Binding-site contacts:
Ligand atom C7 contacts residue PRO86 of chain 40.F at 4.3 Å (hydrophobic).
Ligand atom C3 contacts residue NAG1 of chain 40.K at 3.7 Å.
Ligand atom O6 contacts residue GLU174 of chain 40.F at 3.8 Å.
Ligand atom O4 contacts residue NAG1 of chain 40.K at 2.3 Å (h-bond).
Ligand atom C2 contacts residue ASN175 of chain 40.F at 2.4 Å.
Ligand atom C2 contacts residue THR85 of chain 40.F at 4.5 Å.
Ligand atom O5 contacts residue GLU174 of chain 40.F at 3.5 Å (salt-bridge).
Ligand atom N2 contacts residue PRO86 of chain 40.F at 3.9 Å.
Ligand atom C8 contacts residue ASN175 of chain 40.F at 4.5 Å.
Ligand atom C5 contacts residue THR85 of chain 40.F at 4.0 Å.
Ligand atom C4 contacts residue ASN175 of chain 40.F at 4.2 Å.
Ligand atom C1 contacts residue GLU174 of chain 40.F at 4.1 Å.
Ligand atom C5 contacts residue NAG1 of chain 40.K at 3.8 Å.
Ligand atom C8 contacts residue ARG88 of chain 40.F at 4.3 Å.
Ligand atom C3 contacts residue ASN175 of chain 40.F at 3.8 Å.
Ligand atom N2 contacts residue ASN175 of chain 40.F at 2.9 Å (h-bond).
Ligand atom C6 contacts residue NAG1 of chain 40.K at 4.2 Å.
Ligand atom C8 contacts residue PRO86 of chain 40.F at 3.6 Å (hydrophobic).
Ligand atom O7 contacts residue ASN175 of chain 40.F at 3.5 Å (h-bond).
Ligand atom O5 contacts residue ASN175 of chain 40.F at 2.4 Å (h-bond).
Ligand atom C1 contacts residue THR85 of chain 40.F at 3.8 Å.
Ligand atom N2 contacts residue THR85 of chain 40.F at 4.5 Å.
Ligand atom O6 contacts residue THR85 of chain 40.F at 4.4 Å.
Ligand atom C4 contacts residue NAG1 of chain 40.K at 3.5 Å.
Ligand atom C3 contacts residue THR85 of chain 40.F at 4.3 Å.
Ligand atom C7 contacts residue ASN175 of chain 40.F at 3.4 Å.
Ligand atom O5 contacts residue THR85 of chain 40.F at 4.3 Å.
Ligand atom C1 contacts residue ASN175 of chain 40.F at 1.4 Å.
Ligand atom O6 contacts residue PHE173 of chain 40.F at 4.0 Å.
Ligand atom O3 contacts residue NAG1 of chain 40.K at 3.9 Å.
Ligand atom C8 contacts residue GLU87 of chain 40.F at 3.6 Å.
Ligand atom C5 contacts residue ASN175 of chain 40.F at 3.6 Å.

Sequence of chain 40.F:
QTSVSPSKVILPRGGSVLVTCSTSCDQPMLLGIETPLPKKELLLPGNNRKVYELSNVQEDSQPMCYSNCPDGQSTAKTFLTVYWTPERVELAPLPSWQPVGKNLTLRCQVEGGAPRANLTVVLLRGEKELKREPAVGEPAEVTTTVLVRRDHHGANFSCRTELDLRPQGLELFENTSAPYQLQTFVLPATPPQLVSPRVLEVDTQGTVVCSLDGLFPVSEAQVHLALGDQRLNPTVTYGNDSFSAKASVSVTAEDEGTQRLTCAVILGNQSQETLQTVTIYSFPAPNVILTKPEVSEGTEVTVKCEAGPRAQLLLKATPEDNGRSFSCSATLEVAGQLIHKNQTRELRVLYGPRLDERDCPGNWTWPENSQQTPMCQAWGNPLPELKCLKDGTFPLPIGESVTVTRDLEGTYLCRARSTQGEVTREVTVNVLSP

This small molecule binds to this protein.
Small molecule (SMILES): CC(=O)N[C@@H]1[C@@H](O)[C@H](O)[C@@H](CO)O[C@H]1O